Binding-site contacts:
Ligand atom N14 contacts residue PHE42 of chain 1.A at 3.4 Å.
Ligand atom O17 contacts residue LYS43 of chain 1.A at 2.8 Å (salt-bridge).
Ligand atom N18 contacts residue PHE42 of chain 1.A at 3.9 Å.
Ligand atom CL36 contacts residue VAL69 of chain 1.A at 3.2 Å.
Ligand atom C22 contacts residue THR41 of chain 1.A at 3.8 Å.
Ligand atom C28 contacts residue ARG38 of chain 1.A at 3.5 Å.
Ligand atom C31 contacts residue ARG38 of chain 1.A at 3.8 Å.
Ligand atom C29 contacts residue ARG38 of chain 1.A at 3.8 Å.
Ligand atom C24 contacts residue ARG38 of chain 1.A at 3.6 Å.
Ligand atom C7 contacts residue TYR45 of chain 1.A at 3.6 Å (hydrophobic).
Ligand atom C33 contacts residue LEU72 of chain 1.A at 3.6 Å (hydrophobic).
Ligand atom C22 contacts residue PHE42 of chain 1.A at 3.7 Å (hydrophobic).
Ligand atom C5 contacts residue LYS43 of chain 1.A at 3.4 Å.
Ligand atom N26 contacts residue ARG38 of chain 1.A at 3.7 Å.
Ligand atom O17 contacts residue PHE42 of chain 1.A at 3.3 Å.
Ligand atom C2 contacts residue SO41 of chain 1.C at 3.7 Å.
Ligand atom C8 contacts residue TYR45 of chain 1.A at 3.4 Å (hydrophobic).
Ligand atom N25 contacts residue ARG38 of chain 1.A at 3.8 Å.
Ligand atom N1 contacts residue GLU62 of chain 1.A at 3.6 Å.
Ligand atom CL36 contacts residue MET39 of chain 1.A at 3.7 Å.
Ligand atom O13 contacts residue SO41 of chain 1.C at 3.5 Å (h-bond).
Ligand atom N3 contacts residue LYS43 of chain 1.A at 3.3 Å (salt-bridge).
Ligand atom N3 contacts residue TYR45 of chain 1.A at 3.7 Å.
Ligand atom CL35 contacts residue ALA73 of chain 1.A at 3.6 Å.
Ligand atom C32 contacts residue LEU72 of chain 1.A at 3.3 Å (hydrophobic).
Ligand atom C23 contacts residue THR41 of chain 1.A at 3.6 Å.
Ligand atom C27 contacts residue ARG38 of chain 1.A at 3.5 Å.
Ligand atom N1 contacts residue PRO65 of chain 1.A at 3.4 Å.
Ligand atom C30 contacts residue ARG38 of chain 1.A at 3.6 Å.
Ligand atom N3 contacts residue GLU62 of chain 1.A at 3.0 Å (salt-bridge).
Ligand atom N4 contacts residue SO41 of chain 1.C at 3.1 Å (h-bond).
Ligand atom C2 contacts residue TYR45 of chain 1.A at 3.8 Å (hydrophobic).
Ligand atom N4 contacts residue TYR45 of chain 1.A at 3.8 Å.
Ligand atom CL35 contacts residue MET39 of chain 1.A at 3.4 Å.
Ligand atom C2 contacts residue GLU62 of chain 1.A at 3.7 Å.
Ligand atom C23 contacts residue PHE42 of chain 1.A at 3.8 Å (hydrophobic).
Ligand atom N1 contacts residue SO41 of chain 1.C at 3.3 Å (h-bond).
Ligand atom CL35 contacts residue LEU72 of chain 1.A at 3.7 Å.
Ligand atom C15 contacts residue PHE42 of chain 1.A at 3.8 Å (hydrophobic).
Ligand atom C20 contacts residue PHE42 of chain 1.A at 3.8 Å (hydrophobic).

Sequence of chain 1.A:
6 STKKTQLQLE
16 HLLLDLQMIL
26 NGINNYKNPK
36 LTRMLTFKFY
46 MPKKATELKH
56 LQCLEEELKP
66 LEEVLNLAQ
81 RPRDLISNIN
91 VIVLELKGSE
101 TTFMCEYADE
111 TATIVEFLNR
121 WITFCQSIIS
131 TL

The protein below binds the small molecule below.
Small molecule (SMILES): N=C(N)N[C@@H](C(=O)NCC(=O)N1CCC(c2cc(-c3cccc(Cl)c3Cl)n[nH]2)CC1)C1CCCCC1